Sequence of chain 1.A:
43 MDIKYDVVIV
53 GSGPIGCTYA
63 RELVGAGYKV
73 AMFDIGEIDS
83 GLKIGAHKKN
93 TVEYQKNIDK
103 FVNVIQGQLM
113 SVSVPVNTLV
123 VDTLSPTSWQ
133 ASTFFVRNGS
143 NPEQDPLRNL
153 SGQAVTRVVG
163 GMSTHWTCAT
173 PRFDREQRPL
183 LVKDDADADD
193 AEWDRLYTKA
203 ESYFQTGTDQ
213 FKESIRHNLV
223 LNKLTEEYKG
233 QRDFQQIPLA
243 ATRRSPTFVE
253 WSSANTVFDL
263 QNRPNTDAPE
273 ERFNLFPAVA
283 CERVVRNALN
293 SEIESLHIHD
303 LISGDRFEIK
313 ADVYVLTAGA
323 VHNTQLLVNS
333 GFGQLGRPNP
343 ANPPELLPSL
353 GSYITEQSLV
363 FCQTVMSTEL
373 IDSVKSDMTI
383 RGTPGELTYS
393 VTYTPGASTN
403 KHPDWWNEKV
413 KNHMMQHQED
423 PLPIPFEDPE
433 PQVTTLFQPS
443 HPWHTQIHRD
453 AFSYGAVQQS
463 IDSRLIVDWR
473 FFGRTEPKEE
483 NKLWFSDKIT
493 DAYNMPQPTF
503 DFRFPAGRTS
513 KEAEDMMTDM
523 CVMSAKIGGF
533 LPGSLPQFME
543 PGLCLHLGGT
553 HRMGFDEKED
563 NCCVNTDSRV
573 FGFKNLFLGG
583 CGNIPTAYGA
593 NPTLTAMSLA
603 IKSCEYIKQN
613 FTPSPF

The small molecule below binds the protein below.
Small molecule (SMILES): OC[C@H]1O[C@@H](O)[C@H](O)[C@@H](F)[C@H]1O

Binding-site contacts:
Ligand atom C6 contacts residue ASP452 of chain 1.A at 3.6 Å.
Ligand atom C4 contacts residue ASP452 of chain 1.A at 3.1 Å.
Ligand atom O6 contacts residue LEU545 of chain 1.A at 4.1 Å.
Ligand atom O4 contacts residue THR169 of chain 1.A at 2.6 Å (h-bond).
Ligand atom C2 contacts residue HIS548 of chain 1.A at 3.3 Å.
Ligand atom F3 contacts residue FDA1 of chain 1.E at 2.9 Å.
Ligand atom C6 contacts residue TYR456 of chain 1.A at 3.0 Å (hydrophobic).
Ligand atom C3 contacts residue GLN448 of chain 1.A at 3.8 Å.
Ligand atom O6 contacts residue PHE454 of chain 1.A at 4.0 Å.
Ligand atom C2 contacts residue ASN593 of chain 1.A at 3.9 Å.
Ligand atom C4 contacts residue PHE474 of chain 1.A at 4.2 Å (hydrophobic).
Ligand atom O5 contacts residue CYS546 of chain 1.A at 3.4 Å (h-bond).
Ligand atom C5 contacts residue ASP452 of chain 1.A at 3.9 Å.
Ligand atom F3 contacts residue ASN593 of chain 1.A at 3.2 Å.
Ligand atom O6 contacts residue TYR456 of chain 1.A at 2.5 Å (h-bond).
Ligand atom O2 contacts residue ASN593 of chain 1.A at 2.9 Å (h-bond).
Ligand atom O4 contacts residue FDA1 of chain 1.E at 4.1 Å.
Ligand atom O1 contacts residue HIS548 of chain 1.A at 2.8 Å (h-bond).
Ligand atom C1 contacts residue CYS546 of chain 1.A at 3.2 Å (hydrophobic).
Ligand atom O1 contacts residue CYS546 of chain 1.A at 2.4 Å (h-bond).
Ligand atom O1 contacts residue FDA1 of chain 1.E at 3.3 Å.
Ligand atom C1 contacts residue FDA1 of chain 1.E at 3.4 Å.
Ligand atom C6 contacts residue ARG472 of chain 1.A at 3.8 Å.
Ligand atom C3 contacts residue ASN593 of chain 1.A at 3.7 Å.
Ligand atom O1 contacts residue LEU547 of chain 1.A at 4.0 Å.
Ligand atom F3 contacts residue GLN448 of chain 1.A at 3.1 Å.
Ligand atom C6 contacts residue PHE454 of chain 1.A at 4.0 Å (hydrophobic).
Ligand atom C4 contacts residue THR169 of chain 1.A at 3.8 Å.
Ligand atom F3 contacts residue THR169 of chain 1.A at 3.5 Å.
Ligand atom O2 contacts residue HIS548 of chain 1.A at 2.4 Å (h-bond).
Ligand atom C4 contacts residue GLN448 of chain 1.A at 4.1 Å.
Ligand atom C3 contacts residue THR169 of chain 1.A at 4.0 Å.
Ligand atom O2 contacts residue FDA1 of chain 1.E at 3.0 Å.
Ligand atom O6 contacts residue CYS546 of chain 1.A at 4.0 Å.
Ligand atom C3 contacts residue PHE474 of chain 1.A at 3.9 Å (hydrophobic).
Ligand atom O4 contacts residue ASP452 of chain 1.A at 2.5 Å (salt-bridge).
Ligand atom C3 contacts residue FDA1 of chain 1.E at 3.8 Å.
Ligand atom C1 contacts residue HIS548 of chain 1.A at 3.2 Å.
Ligand atom C2 contacts residue FDA1 of chain 1.E at 2.7 Å.
Ligand atom O6 contacts residue LEU361 of chain 1.A at 3.8 Å.